Sequence of chain 1.H:
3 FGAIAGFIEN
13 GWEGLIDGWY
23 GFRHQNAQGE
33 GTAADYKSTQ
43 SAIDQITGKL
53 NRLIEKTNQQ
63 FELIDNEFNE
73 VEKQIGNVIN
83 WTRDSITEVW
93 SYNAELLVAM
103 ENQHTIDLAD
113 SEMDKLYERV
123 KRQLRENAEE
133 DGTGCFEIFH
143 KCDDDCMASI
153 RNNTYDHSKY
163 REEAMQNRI

A small-molecule ligand and the protein it binds are described below.
Small molecule (SMILES): CC(=O)N[C@H]1[C@H](O[C@H]2[C@H](O)[C@@H](NC(C)=O)CO[C@@H]2CO)O[C@H](CO)[C@@H](O)[C@@H]1O

Binding-site contacts:
Ligand atom O6 contacts residue THR34 of chain 1.G at 4.3 Å.
Ligand atom C5 contacts residue ASN32 of chain 1.G at 3.6 Å.
Ligand atom C1 contacts residue THR313 of chain 1.G at 3.8 Å.
Ligand atom C3 contacts residue ASN32 of chain 1.G at 3.7 Å.
Ligand atom O6 contacts residue LEU52 of chain 1.H at 3.7 Å.
Ligand atom C5 contacts residue THR34 of chain 1.G at 4.5 Å.
Ligand atom C1 contacts residue ASN32 of chain 1.G at 1.4 Å.
Ligand atom O7 contacts residue ASN32 of chain 1.G at 3.9 Å.
Ligand atom C5 contacts residue THR313 of chain 1.G at 4.3 Å.
Ligand atom C7 contacts residue THR34 of chain 1.G at 4.5 Å.
Ligand atom C2 contacts residue ASN32 of chain 1.G at 2.5 Å.
Ligand atom O6 contacts residue THR313 of chain 1.G at 3.8 Å.
Ligand atom C6 contacts residue THR313 of chain 1.G at 4.0 Å.
Ligand atom C7 contacts residue ASN32 of chain 1.G at 3.8 Å.
Ligand atom O5 contacts residue ASN32 of chain 1.G at 2.3 Å (h-bond).
Ligand atom C6 contacts residue THR34 of chain 1.G at 3.5 Å.
Ligand atom O5 contacts residue ALA33 of chain 1.G at 4.3 Å.
Ligand atom O5 contacts residue THR313 of chain 1.G at 3.2 Å (h-bond).
Ligand atom N2 contacts residue ASN32 of chain 1.G at 3.1 Å (h-bond).
Ligand atom C8 contacts residue THR34 of chain 1.G at 3.6 Å.
Ligand atom C4 contacts residue ASN32 of chain 1.G at 4.1 Å.

Sequence of chain 1.G:
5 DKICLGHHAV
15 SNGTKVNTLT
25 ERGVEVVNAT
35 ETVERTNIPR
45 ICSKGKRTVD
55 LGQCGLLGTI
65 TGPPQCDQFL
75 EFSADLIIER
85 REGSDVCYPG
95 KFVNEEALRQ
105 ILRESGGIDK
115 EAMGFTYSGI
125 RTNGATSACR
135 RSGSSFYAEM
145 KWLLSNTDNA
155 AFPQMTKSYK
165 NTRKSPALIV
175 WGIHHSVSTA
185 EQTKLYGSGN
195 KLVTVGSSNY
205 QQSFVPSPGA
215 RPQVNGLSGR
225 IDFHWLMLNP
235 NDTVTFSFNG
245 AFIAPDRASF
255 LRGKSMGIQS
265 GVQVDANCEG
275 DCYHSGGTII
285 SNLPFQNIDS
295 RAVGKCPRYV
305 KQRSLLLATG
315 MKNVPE